Sequence of chain 1.A:
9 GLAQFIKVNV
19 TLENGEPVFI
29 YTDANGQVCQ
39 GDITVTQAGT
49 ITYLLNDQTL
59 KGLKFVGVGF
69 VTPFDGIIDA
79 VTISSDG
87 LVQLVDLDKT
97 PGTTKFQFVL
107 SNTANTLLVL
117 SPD

Binding-site contacts:
Ligand atom ND2 contacts residue ASP92 of chain 1.A at 2.9 Å (salt-bridge).
Ligand atom O contacts residue THR44 of chain 1.A at 3.0 Å.
Ligand atom CB contacts residue ASP40 of chain 1.A at 3.4 Å.
Ligand atom O contacts residue THR100 of chain 1.A at 3.0 Å (h-bond).
Ligand atom O contacts residue PHE102 of chain 1.A at 2.9 Å (h-bond).
Ligand atom CB contacts residue LYS95 of chain 1.A at 3.4 Å.
Ligand atom N contacts residue PHE102 of chain 1.A at 3.0 Å (h-bond).
Ligand atom O contacts residue ILE41 of chain 1.A at 3.5 Å (h-bond).
Ligand atom CD1 contacts residue ILE49 of chain 1.A at 3.4 Å (hydrophobic).
Ligand atom N contacts residue ILE41 of chain 1.A at 3.1 Å (h-bond).
Ligand atom CA contacts residue ILE41 of chain 1.A at 3.4 Å (hydrophobic).
Ligand atom CD1 contacts residue PHE102 of chain 1.A at 3.5 Å (hydrophobic).
Ligand atom CD1 contacts residue THR42 of chain 1.A at 3.4 Å.
Ligand atom CA contacts residue GLY98 of chain 1.A at 3.5 Å.
Ligand atom N contacts residue ASP40 of chain 1.A at 3.2 Å (salt-bridge).
Ligand atom O contacts residue THR99 of chain 1.A at 3.2 Å.
Ligand atom O contacts residue VAL43 of chain 1.A at 2.7 Å (h-bond).
Ligand atom CG contacts residue LYS95 of chain 1.A at 3.2 Å.
Ligand atom OD1 contacts residue VAL43 of chain 1.A at 2.5 Å.
Ligand atom O contacts residue VAL43 of chain 1.A at 3.4 Å (h-bond).
Ligand atom O contacts residue LYS101 of chain 1.A at 3.4 Å.
Ligand atom CG1 contacts residue PHE102 of chain 1.A at 3.4 Å (hydrophobic).
Ligand atom N contacts residue THR100 of chain 1.A at 2.9 Å (h-bond).
Ligand atom CA contacts residue LYS95 of chain 1.A at 3.5 Å.
Ligand atom CG contacts residue VAL43 of chain 1.A at 3.5 Å (hydrophobic).
Ligand atom O contacts residue THR42 of chain 1.A at 3.4 Å.
Ligand atom OD1 contacts residue ASP92 of chain 1.A at 3.1 Å (salt-bridge).
Ligand atom O contacts residue ASP40 of chain 1.A at 3.3 Å.
Ligand atom ND2 contacts residue ILE75 of chain 1.A at 3.1 Å (h-bond).
Ligand atom CA contacts residue VAL43 of chain 1.A at 3.5 Å (hydrophobic).
Ligand atom CA contacts residue THR100 of chain 1.A at 3.3 Å.
Ligand atom CG contacts residue THR96 of chain 1.A at 3.3 Å.
Ligand atom N contacts residue LYS95 of chain 1.A at 3.4 Å (salt-bridge).
Ligand atom NE contacts residue THR42 of chain 1.A at 3.5 Å.
Ligand atom ND2 contacts residue THR96 of chain 1.A at 2.8 Å (h-bond).
Ligand atom CB contacts residue THR96 of chain 1.A at 3.0 Å.
Ligand atom O contacts residue GLY98 of chain 1.A at 3.2 Å (h-bond).
Ligand atom N contacts residue GLY98 of chain 1.A at 2.7 Å (h-bond).
Ligand atom CG contacts residue ASP92 of chain 1.A at 3.3 Å.
Ligand atom N contacts residue VAL43 of chain 1.A at 2.8 Å (h-bond).

This protein binds this small molecule.
Small molecule (SMILES): CC[C@H](C)[C@H](NC(=O)[C@H](CCC(N)=O)NC(=O)[C@@H]1CCCN1)C(=O)N[C@H](C(=O)N[C@@H](CC(N)=O)C(=O)N[C@@H](CCCN=C(N)N)C(=O)N1CCC[C@H]1C=O)[C@@H](C)CC